The protein below binds the small molecule below.
Small molecule (SMILES): CC(=O)N[C@@H]1[C@@H](O)[C@H](O)[C@@H](CO)O[C@H]1O

Sequence of chain 1.D:
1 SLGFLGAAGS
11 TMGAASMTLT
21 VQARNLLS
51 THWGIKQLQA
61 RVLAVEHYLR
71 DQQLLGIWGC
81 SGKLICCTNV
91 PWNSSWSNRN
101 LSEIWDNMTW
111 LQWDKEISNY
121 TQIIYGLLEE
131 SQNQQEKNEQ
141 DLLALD

Binding-site contacts:
Ligand atom C7 contacts residue GLU116 of chain 1.D at 4.0 Å.
Ligand atom C4 contacts residue ASN119 of chain 1.D at 4.2 Å.
Ligand atom C5 contacts residue ASN119 of chain 1.D at 3.7 Å.
Ligand atom C2 contacts residue ASN119 of chain 1.D at 2.5 Å.
Ligand atom O5 contacts residue ASN119 of chain 1.D at 2.4 Å (h-bond).
Ligand atom C8 contacts residue LYS115 of chain 1.D at 3.4 Å.
Ligand atom C3 contacts residue ASN119 of chain 1.D at 3.8 Å.
Ligand atom N2 contacts residue ASN119 of chain 1.D at 2.8 Å (h-bond).
Ligand atom C7 contacts residue ASN119 of chain 1.D at 4.2 Å.
Ligand atom C8 contacts residue GLU116 of chain 1.D at 4.0 Å.
Ligand atom C1 contacts residue ASN119 of chain 1.D at 1.4 Å.
Ligand atom N2 contacts residue GLU116 of chain 1.D at 4.2 Å.